Binding-site contacts:
Ligand atom N6 contacts residue MET74 of chain 2.B at 3.7 Å.
Ligand atom C18 contacts residue HIS138 of chain 3.B at 3.5 Å.
Ligand atom C17 contacts residue MET74 of chain 2.B at 3.8 Å (hydrophobic).
Ligand atom C7 contacts residue VAL135 of chain 3.B at 3.9 Å (hydrophobic).
Ligand atom N5 contacts residue DMS1 of chain 2.O at 3.8 Å.
Ligand atom C12 contacts residue ALA37 of chain 2.B at 3.6 Å (hydrophobic).
Ligand atom N15 contacts residue ALA37 of chain 2.B at 3.4 Å.
Ligand atom C9 contacts residue GLU134 of chain 3.B at 3.5 Å.
Ligand atom C4 contacts residue DMS1 of chain 2.O at 3.9 Å.
Ligand atom N19 contacts residue HIS138 of chain 3.B at 3.6 Å (h-bond).
Ligand atom C14 contacts residue DMS1 of chain 2.O at 3.7 Å.
Ligand atom C10 contacts residue VAL135 of chain 3.B at 3.8 Å (hydrophobic).
Ligand atom N19 contacts residue ASP72 of chain 2.B at 3.1 Å (salt-bridge).
Ligand atom C14 contacts residue ALA37 of chain 2.B at 3.5 Å (hydrophobic).
Ligand atom C8 contacts residue LEU131 of chain 3.B at 3.9 Å (hydrophobic).
Ligand atom C9 contacts residue DMS1 of chain 2.O at 3.8 Å.
Ligand atom N15 contacts residue DMS1 of chain 2.O at 3.5 Å.
Ligand atom C8 contacts residue VAL135 of chain 3.B at 3.9 Å (hydrophobic).
Ligand atom C3 contacts residue MET74 of chain 2.B at 3.5 Å (hydrophobic).
Ligand atom C13 contacts residue PHE70 of chain 2.B at 3.7 Å (hydrophobic).
Ligand atom C4 contacts residue MET74 of chain 2.B at 3.8 Å (hydrophobic).
Ligand atom C18 contacts residue SO41 of chain 2.J at 3.7 Å.
Ligand atom C3 contacts residue LEU73 of chain 2.B at 3.8 Å (hydrophobic).
Ligand atom C17 contacts residue GLY9 of chain 2.B at 3.8 Å.
Ligand atom C17 contacts residue PRO8 of chain 2.B at 3.9 Å (hydrophobic).
Ligand atom N2 contacts residue MET74 of chain 2.B at 3.0 Å (h-bond).
Ligand atom C1 contacts residue HIS138 of chain 3.B at 3.8 Å.
Ligand atom N6 contacts residue LEU73 of chain 2.B at 3.6 Å.
Ligand atom C8 contacts residue LEU102 of chain 2.B at 3.6 Å (hydrophobic).
Ligand atom N2 contacts residue LEU73 of chain 2.B at 3.7 Å.
Ligand atom C10 contacts residue ASN106 of chain 2.B at 3.5 Å.
Ligand atom N5 contacts residue HIS138 of chain 3.B at 3.8 Å.
Ligand atom C13 contacts residue MET74 of chain 2.B at 3.8 Å (hydrophobic).
Ligand atom C16 contacts residue SER39 of chain 2.B at 3.5 Å.
Ligand atom N11 contacts residue DMS1 of chain 2.O at 3.7 Å.
Ligand atom C13 contacts residue ALA37 of chain 2.B at 3.7 Å (hydrophobic).
Ligand atom N11 contacts residue ALA37 of chain 2.B at 3.4 Å.
Ligand atom C17 contacts residue DMS1 of chain 2.O at 3.4 Å.
Ligand atom C16 contacts residue SO41 of chain 2.J at 3.6 Å.
Ligand atom C10 contacts residue MET105 of chain 2.B at 3.4 Å (hydrophobic).

Sequence of chain 2.B:
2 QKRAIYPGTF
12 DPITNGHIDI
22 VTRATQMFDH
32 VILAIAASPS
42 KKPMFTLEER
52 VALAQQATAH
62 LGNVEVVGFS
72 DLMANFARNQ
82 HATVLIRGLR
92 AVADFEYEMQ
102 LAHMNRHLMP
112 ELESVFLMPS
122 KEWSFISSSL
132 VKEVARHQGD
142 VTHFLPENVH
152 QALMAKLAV

Sequence of chain 3.B:
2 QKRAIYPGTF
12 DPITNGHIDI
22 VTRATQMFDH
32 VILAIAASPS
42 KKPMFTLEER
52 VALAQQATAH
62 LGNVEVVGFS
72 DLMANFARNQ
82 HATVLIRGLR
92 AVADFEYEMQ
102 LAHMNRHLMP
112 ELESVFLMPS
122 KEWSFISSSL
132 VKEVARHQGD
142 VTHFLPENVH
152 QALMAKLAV

A protein and the small-molecule ligand that binds it are described below.
Small molecule (SMILES): Cc1ccc2nc(NCc3cc(C)nn3C)[nH]c2n1